Sequence of chain 1.B:
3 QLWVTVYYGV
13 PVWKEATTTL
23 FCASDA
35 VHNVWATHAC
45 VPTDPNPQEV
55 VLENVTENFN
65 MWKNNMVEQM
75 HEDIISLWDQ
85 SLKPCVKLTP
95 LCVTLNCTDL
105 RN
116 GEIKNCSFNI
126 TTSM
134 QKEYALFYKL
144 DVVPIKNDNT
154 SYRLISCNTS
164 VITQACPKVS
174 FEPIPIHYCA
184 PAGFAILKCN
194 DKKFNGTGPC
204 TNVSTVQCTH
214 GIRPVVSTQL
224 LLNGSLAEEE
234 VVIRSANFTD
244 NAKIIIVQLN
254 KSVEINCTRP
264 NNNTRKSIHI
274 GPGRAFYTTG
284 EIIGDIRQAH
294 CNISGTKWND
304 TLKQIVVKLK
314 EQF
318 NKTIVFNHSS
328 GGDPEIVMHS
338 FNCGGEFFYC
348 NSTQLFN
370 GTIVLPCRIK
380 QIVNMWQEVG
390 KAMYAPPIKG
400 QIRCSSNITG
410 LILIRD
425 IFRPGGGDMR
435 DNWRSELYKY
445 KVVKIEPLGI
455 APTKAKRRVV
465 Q

The protein below binds the small molecule below.
Small molecule (SMILES): CC(=O)N[C@@H]1[C@@H](O)[C@H](O)[C@@H](CO)O[C@H]1O

Binding-site contacts:
Ligand atom C7 contacts residue ASN240 of chain 1.B at 3.7 Å.
Ligand atom C6 contacts residue THR242 of chain 1.B at 4.3 Å.
Ligand atom C6 contacts residue ASP243 of chain 1.B at 4.1 Å.
Ligand atom C1 contacts residue ASN240 of chain 1.B at 1.4 Å.
Ligand atom C5 contacts residue ASN240 of chain 1.B at 3.7 Å.
Ligand atom C2 contacts residue ASN240 of chain 1.B at 2.5 Å.
Ligand atom C5 contacts residue ASP243 of chain 1.B at 4.3 Å.
Ligand atom N2 contacts residue ASN240 of chain 1.B at 2.8 Å (h-bond).
Ligand atom C8 contacts residue ALA239 of chain 1.B at 4.3 Å (hydrophobic).
Ligand atom N2 contacts residue THR242 of chain 1.B at 3.3 Å (h-bond).
Ligand atom O5 contacts residue ASN240 of chain 1.B at 2.5 Å (h-bond).
Ligand atom C2 contacts residue THR242 of chain 1.B at 3.7 Å.
Ligand atom C4 contacts residue ASN240 of chain 1.B at 4.3 Å.
Ligand atom O5 contacts residue THR242 of chain 1.B at 3.6 Å (h-bond).
Ligand atom C5 contacts residue THR242 of chain 1.B at 3.6 Å.
Ligand atom C1 contacts residue THR242 of chain 1.B at 3.2 Å.
Ligand atom O7 contacts residue ASN240 of chain 1.B at 4.1 Å.
Ligand atom C7 contacts residue THR242 of chain 1.B at 4.4 Å.
Ligand atom C3 contacts residue THR242 of chain 1.B at 4.1 Å.
Ligand atom O5 contacts residue ASP243 of chain 1.B at 3.3 Å.
Ligand atom C3 contacts residue ASN240 of chain 1.B at 3.8 Å.
Ligand atom C1 contacts residue ASP243 of chain 1.B at 3.8 Å.